Sequence of chain 1.A:
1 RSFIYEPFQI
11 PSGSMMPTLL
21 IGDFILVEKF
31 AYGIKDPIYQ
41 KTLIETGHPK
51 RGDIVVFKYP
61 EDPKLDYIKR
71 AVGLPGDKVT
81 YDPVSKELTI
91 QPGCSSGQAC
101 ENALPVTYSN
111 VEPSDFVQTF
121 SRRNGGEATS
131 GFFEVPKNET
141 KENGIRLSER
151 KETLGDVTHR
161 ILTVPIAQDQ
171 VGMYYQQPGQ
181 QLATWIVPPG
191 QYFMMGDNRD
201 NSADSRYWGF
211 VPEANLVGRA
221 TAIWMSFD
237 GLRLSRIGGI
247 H

Binding-site contacts:
Ligand atom C37 contacts residue ASP66 of chain 1.A at 3.7 Å.
Ligand atom C36 contacts residue TYR67 of chain 1.A at 3.6 Å (hydrophobic).
Ligand atom C44 contacts residue TYR67 of chain 1.A at 3.6 Å (hydrophobic).
Ligand atom C contacts residue PRO7 of chain 1.A at 3.5 Å (hydrophobic).
Ligand atom C43 contacts residue SER14 of chain 1.A at 2.9 Å.
Ligand atom C17 contacts residue PHE8 of chain 1.A at 3.8 Å (hydrophobic).
Ligand atom N3 contacts residue GLU6 of chain 1.A at 3.7 Å.
Ligand atom O1 contacts residue PHE8 of chain 1.A at 3.0 Å.
Ligand atom N1 contacts residue PRO7 of chain 1.A at 3.4 Å.
Ligand atom C44 contacts residue SER14 of chain 1.A at 3.5 Å.
Ligand atom C9 contacts residue TRP224 of chain 1.A at 3.5 Å (hydrophobic).
Ligand atom C26 contacts residue PRO11 of chain 1.A at 3.6 Å (hydrophobic).
Ligand atom C4 contacts residue PRO7 of chain 1.A at 3.5 Å (hydrophobic).
Ligand atom C41 contacts residue ILE68 of chain 1.A at 3.6 Å (hydrophobic).
Ligand atom C1 contacts residue PRO7 of chain 1.A at 3.7 Å (hydrophobic).
Ligand atom N9 contacts residue TYR67 of chain 1.A at 3.4 Å.
Ligand atom N9 contacts residue LYS69 of chain 1.A at 2.4 Å (salt-bridge).
Ligand atom C24 contacts residue PRO11 of chain 1.A at 3.6 Å (hydrophobic).
Ligand atom C39 contacts residue ASP66 of chain 1.A at 3.2 Å.
Ligand atom N6 contacts residue ASP66 of chain 1.A at 2.7 Å (salt-bridge).
Ligand atom C10 contacts residue TRP224 of chain 1.A at 3.6 Å (hydrophobic).
Ligand atom O3 contacts residue PRO11 of chain 1.A at 3.1 Å.
Ligand atom C21 contacts residue GLN9 of chain 1.A at 3.6 Å.
Ligand atom C contacts residue PHE8 of chain 1.A at 3.7 Å (hydrophobic).
Ligand atom O5 contacts residue TYR67 of chain 1.A at 3.2 Å.
Ligand atom N3 contacts residue ASP66 of chain 1.A at 3.8 Å.
Ligand atom O5 contacts residue ILE68 of chain 1.A at 2.8 Å (h-bond).
Ligand atom N2 contacts residue PRO7 of chain 1.A at 3.3 Å (h-bond).
Ligand atom O1 contacts residue GLN9 of chain 1.A at 2.8 Å (h-bond).
Ligand atom C25 contacts residue PRO11 of chain 1.A at 3.5 Å (hydrophobic).
Ligand atom C43 contacts residue LYS69 of chain 1.A at 2.1 Å.
Ligand atom O5 contacts residue LYS69 of chain 1.A at 3.7 Å.
Ligand atom C38 contacts residue ASP66 of chain 1.A at 3.4 Å.
Ligand atom C18 contacts residue GLU6 of chain 1.A at 3.8 Å.
Ligand atom N9 contacts residue ALA203 of chain 1.A at 3.6 Å (h-bond).
Ligand atom N7 contacts residue GLN9 of chain 1.A at 3.2 Å (h-bond).
Ligand atom N8 contacts residue LYS69 of chain 1.A at 3.2 Å (salt-bridge).
Ligand atom O4 contacts residue ASP66 of chain 1.A at 3.8 Å.
Ligand atom C44 contacts residue LYS69 of chain 1.A at 1.5 Å.
Ligand atom C contacts residue GLN9 of chain 1.A at 3.6 Å.

A protein and the small-molecule ligand that binds it are described below.
Small molecule (SMILES): [H]/N=C\CNC(=O)[C@@H]1Cc2ccc(OCCN)c(c2)-c2cc(ccc2OCCN)[C@H](N(C)C(=O)[C@H](CCN)NC(=O)c2cnc(-c3ccc(C(C)(C)C)cc3)nc2C)C(=O)N[C@@H](C)C(=O)N1